This small molecule binds to this protein.
Small molecule (SMILES): CC(=O)N[C@@H]1[C@@H](O)[C@H](O)[C@@H](CO)O[C@H]1O

Binding-site contacts:
Ligand atom C7 contacts residue ASN100 of chain 1.L at 3.0 Å.
Ligand atom O5 contacts residue SER102 of chain 1.L at 4.2 Å.
Ligand atom O7 contacts residue ASN100 of chain 1.L at 3.2 Å (h-bond).
Ligand atom O5 contacts residue ASN100 of chain 1.L at 2.4 Å (h-bond).
Ligand atom C3 contacts residue ASN100 of chain 1.L at 3.8 Å.
Ligand atom C2 contacts residue ASN100 of chain 1.L at 2.6 Å.
Ligand atom C4 contacts residue ASN100 of chain 1.L at 4.3 Å.
Ligand atom C5 contacts residue ASN100 of chain 1.L at 3.7 Å.
Ligand atom C1 contacts residue ASN100 of chain 1.L at 1.5 Å.
Ligand atom C1 contacts residue SER102 of chain 1.L at 3.8 Å.
Ligand atom N2 contacts residue ASN100 of chain 1.L at 2.8 Å (h-bond).
Ligand atom C8 contacts residue ASN100 of chain 1.L at 3.9 Å.

Sequence of chain 1.L:
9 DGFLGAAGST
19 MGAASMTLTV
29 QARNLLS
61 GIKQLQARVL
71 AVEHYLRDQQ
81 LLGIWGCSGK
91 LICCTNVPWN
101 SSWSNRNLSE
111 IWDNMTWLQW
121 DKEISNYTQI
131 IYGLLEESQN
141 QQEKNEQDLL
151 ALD